Sequence of chain 1.A:
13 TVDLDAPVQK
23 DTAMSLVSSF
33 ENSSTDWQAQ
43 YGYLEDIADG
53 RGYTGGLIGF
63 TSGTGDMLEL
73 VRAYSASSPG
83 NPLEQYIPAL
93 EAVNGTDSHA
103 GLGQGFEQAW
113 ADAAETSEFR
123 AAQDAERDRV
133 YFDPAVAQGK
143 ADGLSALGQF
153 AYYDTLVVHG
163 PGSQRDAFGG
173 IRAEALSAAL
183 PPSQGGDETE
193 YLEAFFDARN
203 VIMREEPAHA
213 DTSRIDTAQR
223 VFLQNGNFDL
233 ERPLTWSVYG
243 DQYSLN

Binding-site contacts:
Ligand atom O6 contacts residue ALA210 of chain 1.A at 3.0 Å (h-bond).
Ligand atom C6 contacts residue SER35 of chain 1.A at 3.4 Å.
Ligand atom O3 contacts residue THR66 of chain 1.A at 2.8 Å (h-bond).
Ligand atom C2 contacts residue HIS211 of chain 1.A at 3.2 Å.
Ligand atom O3 contacts residue ARG53 of chain 1.A at 3.2 Å.
Ligand atom C6 contacts residue ILE60 of chain 1.A at 2.9 Å (hydrophobic).
Ligand atom O5 contacts residue SER35 of chain 1.A at 3.4 Å (h-bond).
Ligand atom N2 contacts residue GLY61 of chain 1.A at 2.9 Å (h-bond).
Ligand atom O6 contacts residue VAL159 of chain 1.A at 3.4 Å (h-bond).
Ligand atom C2 contacts residue ASP243 of chain 1.A at 3.4 Å.
Ligand atom O6 contacts residue THR66 of chain 1.A at 2.7 Å (h-bond).
Ligand atom N2 contacts residue HIS211 of chain 1.A at 2.9 Å (h-bond).
Ligand atom C3 contacts residue ASP243 of chain 1.A at 3.4 Å.
Ligand atom C5 contacts residue VAL160 of chain 1.A at 3.1 Å (hydrophobic).
Ligand atom O3 contacts residue VAL160 of chain 1.A at 3.2 Å (h-bond).
Ligand atom N2 contacts residue ASP243 of chain 1.A at 2.7 Å (salt-bridge).
Ligand atom C6 contacts residue VAL160 of chain 1.A at 3.3 Å (hydrophobic).
Ligand atom C6 contacts residue VAL159 of chain 1.A at 3.2 Å (hydrophobic).
Ligand atom O6 contacts residue ILE60 of chain 1.A at 2.4 Å (h-bond).
Ligand atom O6 contacts residue SER35 of chain 1.A at 2.9 Å (h-bond).
Ligand atom C3 contacts residue PRO163 of chain 1.A at 3.4 Å (hydrophobic).
Ligand atom O3 contacts residue TYR133 of chain 1.A at 3.4 Å (h-bond).
Ligand atom O3 contacts residue GLN166 of chain 1.A at 3.2 Å (h-bond).
Ligand atom O3 contacts residue HIS211 of chain 1.A at 2.8 Å (h-bond).
Ligand atom O6 contacts residue GLU33 of chain 1.A at 3.1 Å (salt-bridge).
Ligand atom O3 contacts residue PRO163 of chain 1.A at 2.6 Å (h-bond).
Ligand atom C1 contacts residue GLU33 of chain 1.A at 3.4 Å.
Ligand atom N2 contacts residue TYR45 of chain 1.A at 2.9 Å (h-bond).
Ligand atom O6 contacts residue GLY61 of chain 1.A at 2.4 Å (h-bond).
Ligand atom C2 contacts residue GLU33 of chain 1.A at 3.3 Å.
Ligand atom O6 contacts residue ARG53 of chain 1.A at 2.8 Å (salt-bridge).
Ligand atom C2 contacts residue PRO163 of chain 1.A at 3.4 Å (hydrophobic).
Ligand atom N2 contacts residue HIS161 of chain 1.A at 2.8 Å (h-bond).
Ligand atom O5 contacts residue VAL160 of chain 1.A at 3.3 Å (h-bond).
Ligand atom O3 contacts residue SER35 of chain 1.A at 2.9 Å (h-bond).
Ligand atom O3 contacts residue ASP68 of chain 1.A at 3.2 Å (salt-bridge).
Ligand atom N2 contacts residue ASP68 of chain 1.A at 2.7 Å (salt-bridge).
Ligand atom N2 contacts residue GLU33 of chain 1.A at 2.7 Å (salt-bridge).
Ligand atom O4 contacts residue GLY162 of chain 1.A at 3.3 Å.
Ligand atom O5 contacts residue ARG53 of chain 1.A at 3.4 Å (salt-bridge).

A protein and the small-molecule ligand that binds it are described below.
Small molecule (SMILES): N[C@@H]1[C@@H](O)[C@H](O[C@@H]2O[C@H](CO)[C@@H](O[C@@H]3O[C@H](CO)[C@@H](O[C@@H]4O[C@H](CO)[C@@H](O[C@@H]5O[C@H](CO)[C@@H](O[C@@H]6O[C@H](CO)[C@@H](O)[C@H](O)[C@H]6N)[C@H](O)[C@H]5N)[C@H](O)[C@H]4N)[C@H](O)[C@H]3N)[C@H](O)[C@H]2N)[C@@H](CO)O[C@H]1O